Sequence of chain 1.A:
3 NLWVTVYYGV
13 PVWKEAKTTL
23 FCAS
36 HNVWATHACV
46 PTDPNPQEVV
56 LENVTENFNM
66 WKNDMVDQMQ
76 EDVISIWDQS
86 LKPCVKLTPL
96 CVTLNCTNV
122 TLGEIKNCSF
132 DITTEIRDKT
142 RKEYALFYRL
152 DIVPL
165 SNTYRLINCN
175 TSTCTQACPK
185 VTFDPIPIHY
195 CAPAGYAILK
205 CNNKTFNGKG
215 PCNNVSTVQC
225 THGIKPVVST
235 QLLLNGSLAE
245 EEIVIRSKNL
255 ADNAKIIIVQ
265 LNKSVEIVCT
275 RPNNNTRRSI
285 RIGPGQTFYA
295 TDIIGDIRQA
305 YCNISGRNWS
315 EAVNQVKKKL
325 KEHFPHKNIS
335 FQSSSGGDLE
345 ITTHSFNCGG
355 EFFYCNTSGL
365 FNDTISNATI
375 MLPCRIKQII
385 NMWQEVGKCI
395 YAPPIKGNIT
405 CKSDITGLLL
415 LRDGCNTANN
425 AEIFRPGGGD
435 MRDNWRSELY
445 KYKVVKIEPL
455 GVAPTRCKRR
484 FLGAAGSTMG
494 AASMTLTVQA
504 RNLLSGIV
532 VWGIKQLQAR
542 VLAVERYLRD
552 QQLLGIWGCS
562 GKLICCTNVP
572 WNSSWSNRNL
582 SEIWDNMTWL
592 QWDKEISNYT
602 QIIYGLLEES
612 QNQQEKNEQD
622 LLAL

A small-molecule ligand and the protein it binds are described below.
Small molecule (SMILES): CC(=O)N[C@H]1[C@H](O[C@H]2[C@H](O)[C@@H](NC(C)=O)CO[C@@H]2CO)O[C@H](CO)[C@@H](O[C@@H]2O[C@H](CO)[C@@H](O)[C@H](O)[C@@H]2O)[C@@H]1O

Binding-site contacts:
Ligand atom C2 contacts residue ASN278 of chain 1.A at 2.3 Å.
Ligand atom C8 contacts residue LYS400 of chain 1.A at 4.1 Å.
Ligand atom O7 contacts residue ASN278 of chain 1.A at 3.8 Å.
Ligand atom O6 contacts residue ILE298 of chain 1.A at 3.5 Å.
Ligand atom N2 contacts residue ASN278 of chain 1.A at 2.7 Å (h-bond).
Ligand atom O6 contacts residue ASN278 of chain 1.A at 4.5 Å.
Ligand atom C6 contacts residue ILE298 of chain 1.A at 4.4 Å (hydrophobic).
Ligand atom C1 contacts residue ASN278 of chain 1.A at 1.5 Å.
Ligand atom O5 contacts residue THR280 of chain 1.A at 4.2 Å.
Ligand atom C4 contacts residue ASN278 of chain 1.A at 4.2 Å.
Ligand atom O6 contacts residue THR280 of chain 1.A at 3.8 Å.
Ligand atom C7 contacts residue ASN278 of chain 1.A at 3.4 Å.
Ligand atom C3 contacts residue ASN278 of chain 1.A at 3.6 Å.
Ligand atom C5 contacts residue ASN278 of chain 1.A at 3.7 Å.
Ligand atom O5 contacts residue ILE298 of chain 1.A at 3.8 Å.
Ligand atom C8 contacts residue ASN278 of chain 1.A at 4.4 Å.
Ligand atom O5 contacts residue ASN278 of chain 1.A at 2.4 Å (h-bond).